A small-molecule ligand and the protein it binds are described below.
Small molecule (SMILES): CCCCCCCCCCO[C@@H]1O[C@H](CO)[C@@H](O[C@H]2O[C@H](CO)[C@@H](O)[C@H](O)[C@H]2O)[C@H](O)[C@H]1O

Sequence of chain 1.Y:
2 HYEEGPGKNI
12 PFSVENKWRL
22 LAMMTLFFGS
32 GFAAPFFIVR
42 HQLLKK

Binding-site contacts:
Ligand atom C31 contacts residue TRP98 of chain 1.Q at 3.7 Å (hydrophobic).
Ligand atom O3 contacts residue TYR35 of chain 1.Z at 3.9 Å.
Ligand atom O6 contacts residue TYR35 of chain 1.Z at 3.6 Å.
Ligand atom C43 contacts residue LEU34 of chain 1.Z at 4.0 Å (hydrophobic).
Ligand atom C6 contacts residue TRP98 of chain 1.Q at 3.8 Å (hydrophobic).
Ligand atom C19 contacts residue LEU27 of chain 1.Z at 3.4 Å (hydrophobic).
Ligand atom C28 contacts residue LEU27 of chain 1.Z at 3.8 Å (hydrophobic).
Ligand atom C34 contacts residue PHE459 of chain 1.N at 3.7 Å (hydrophobic).
Ligand atom C34 contacts residue LEU27 of chain 1.Z at 4.0 Å (hydrophobic).
Ligand atom O16 contacts residue LEU28 of chain 1.Z at 3.9 Å.
Ligand atom C25 contacts residue LEU95 of chain 1.Q at 3.8 Å (hydrophobic).
Ligand atom O49 contacts residue LEU28 of chain 1.Z at 3.1 Å (h-bond).
Ligand atom C1 contacts residue TRP32 of chain 1.Z at 3.4 Å (hydrophobic).
Ligand atom O55 contacts residue TRP32 of chain 1.Z at 3.2 Å.
Ligand atom C28 contacts residue TRP98 of chain 1.Q at 3.9 Å (hydrophobic).
Ligand atom C9 contacts residue TYR35 of chain 1.Z at 3.8 Å (hydrophobic).
Ligand atom C43 contacts residue LEU35 of chain 1.N at 4.0 Å (hydrophobic).
Ligand atom C37 contacts residue LEU34 of chain 1.Z at 3.9 Å (hydrophobic).
Ligand atom C18 contacts residue LEU28 of chain 1.Z at 4.0 Å (hydrophobic).
Ligand atom C4 contacts residue TRP98 of chain 1.Q at 3.9 Å (hydrophobic).
Ligand atom O16 contacts residue GLY31 of chain 1.Z at 3.8 Å.
Ligand atom O1 contacts residue TYR35 of chain 1.Z at 3.2 Å.
Ligand atom C22 contacts residue TRP98 of chain 1.Q at 3.5 Å (hydrophobic).
Ligand atom O5 contacts residue TRP98 of chain 1.Q at 3.4 Å.
Ligand atom C37 contacts residue ALA30 of chain 1.Z at 4.0 Å (hydrophobic).
Ligand atom C28 contacts residue GLY31 of chain 1.Z at 4.0 Å.
Ligand atom C57 contacts residue TRP98 of chain 1.Q at 3.7 Å (hydrophobic).
Ligand atom C57 contacts residue TYR102 of chain 1.Q at 4.0 Å (hydrophobic).
Ligand atom C18 contacts residue TRP98 of chain 1.Q at 4.0 Å (hydrophobic).
Ligand atom O61 contacts residue TRP98 of chain 1.Q at 3.0 Å (h-bond).
Ligand atom C40 contacts residue ALA30 of chain 1.Z at 4.0 Å (hydrophobic).
Ligand atom O16 contacts residue TRP98 of chain 1.Q at 4.0 Å.
Ligand atom C1 contacts residue LEU28 of chain 1.Z at 3.8 Å (hydrophobic).
Ligand atom C43 contacts residue PHE459 of chain 1.N at 3.7 Å (hydrophobic).
Ligand atom C25 contacts residue TRP98 of chain 1.Q at 4.0 Å (hydrophobic).
Ligand atom O3 contacts residue HIS36 of chain 1.Z at 3.4 Å.
Ligand atom C10 contacts residue TYR35 of chain 1.Z at 3.8 Å (hydrophobic).
Ligand atom C1 contacts residue GLY31 of chain 1.Z at 3.6 Å.
Ligand atom O49 contacts residue TRP32 of chain 1.Z at 3.7 Å.
Ligand atom O61 contacts residue TYR102 of chain 1.Q at 3.8 Å.

Sequence of chain 1.Q:
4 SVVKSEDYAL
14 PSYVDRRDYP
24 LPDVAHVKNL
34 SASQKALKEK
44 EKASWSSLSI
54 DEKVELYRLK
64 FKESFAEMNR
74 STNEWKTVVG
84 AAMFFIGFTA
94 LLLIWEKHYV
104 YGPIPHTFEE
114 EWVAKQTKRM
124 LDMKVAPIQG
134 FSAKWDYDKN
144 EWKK

Sequence of chain 1.Z:
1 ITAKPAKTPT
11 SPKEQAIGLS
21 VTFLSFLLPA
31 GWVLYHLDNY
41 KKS

Sequence of chain 1.N:
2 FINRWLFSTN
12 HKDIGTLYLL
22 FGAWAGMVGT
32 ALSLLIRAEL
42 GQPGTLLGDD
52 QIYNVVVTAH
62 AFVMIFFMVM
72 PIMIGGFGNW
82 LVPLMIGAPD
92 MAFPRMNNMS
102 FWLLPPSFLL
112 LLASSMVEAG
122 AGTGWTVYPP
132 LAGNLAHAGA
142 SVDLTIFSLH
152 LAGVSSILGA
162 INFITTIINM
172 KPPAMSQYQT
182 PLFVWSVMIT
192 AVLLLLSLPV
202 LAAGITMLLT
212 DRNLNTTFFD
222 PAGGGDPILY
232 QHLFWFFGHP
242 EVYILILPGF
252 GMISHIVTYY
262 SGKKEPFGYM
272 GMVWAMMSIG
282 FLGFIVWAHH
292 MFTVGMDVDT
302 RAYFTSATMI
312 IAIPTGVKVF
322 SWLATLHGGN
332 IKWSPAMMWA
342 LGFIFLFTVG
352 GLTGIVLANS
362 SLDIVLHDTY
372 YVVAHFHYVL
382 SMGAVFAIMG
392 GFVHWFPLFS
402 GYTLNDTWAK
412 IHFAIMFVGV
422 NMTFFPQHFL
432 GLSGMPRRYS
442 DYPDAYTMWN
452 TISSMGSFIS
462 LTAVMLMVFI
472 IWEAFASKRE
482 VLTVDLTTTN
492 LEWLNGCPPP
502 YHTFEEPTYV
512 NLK